Binding-site contacts:
Ligand atom CAV contacts residue LEU103 of chain 1.B at 3.6 Å (hydrophobic).
Ligand atom NAN contacts residue LEU103 of chain 1.B at 3.0 Å (h-bond).
Ligand atom C5 contacts residue LEU103 of chain 1.B at 3.5 Å (hydrophobic).
Ligand atom CAL contacts residue MET100 of chain 1.B at 3.3 Å (hydrophobic).
Ligand atom NAQ contacts residue ILE31 of chain 1.B at 3.8 Å.
Ligand atom N1 contacts residue LEU152 of chain 1.B at 3.7 Å.
Ligand atom CAI contacts residue GLY106 of chain 1.B at 3.7 Å.
Ligand atom NAN contacts residue GLU101 of chain 1.B at 3.5 Å (salt-bridge).
Ligand atom NAN contacts residue ALA52 of chain 1.B at 3.8 Å.
Ligand atom NAR contacts residue ILE31 of chain 1.B at 3.7 Å.
Ligand atom CAM contacts residue MET100 of chain 1.B at 3.5 Å (hydrophobic).
Ligand atom CAJ contacts residue TYR102 of chain 1.B at 3.5 Å (hydrophobic).
Ligand atom CA0 contacts residue ASN150 of chain 1.B at 3.8 Å.
Ligand atom NAN contacts residue TYR102 of chain 1.B at 3.6 Å.
Ligand atom C2 contacts residue CD1 of chain 1.J at 3.0 Å.
Ligand atom CAX contacts residue LEU152 of chain 1.B at 3.7 Å (hydrophobic).
Ligand atom CAL contacts residue VAL39 of chain 1.B at 3.9 Å (hydrophobic).
Ligand atom CAK contacts residue LEU152 of chain 1.B at 3.8 Å (hydrophobic).
Ligand atom CAH contacts residue ALA149 of chain 1.B at 3.4 Å (hydrophobic).
Ligand atom NAR contacts residue LEU103 of chain 1.B at 2.8 Å (h-bond).
Ligand atom N3 contacts residue CD1 of chain 1.J at 2.8 Å.
Ligand atom NAA contacts residue VAL39 of chain 1.B at 3.7 Å.
Ligand atom NAS contacts residue ALA52 of chain 1.B at 3.4 Å.
Ligand atom CAF contacts residue ALA149 of chain 1.B at 3.3 Å (hydrophobic).
Ligand atom NAQ contacts residue ASP110 of chain 1.B at 3.8 Å.
Ligand atom C4 contacts residue GLY106 of chain 1.B at 3.7 Å.
Ligand atom C6 contacts residue ILE31 of chain 1.B at 3.9 Å (hydrophobic).
Ligand atom N3 contacts residue ASP110 of chain 1.B at 3.1 Å (salt-bridge).
Ligand atom CAU contacts residue CD1 of chain 1.J at 3.4 Å.
Ligand atom C6 contacts residue LEU103 of chain 1.B at 3.4 Å (hydrophobic).
Ligand atom CAD contacts residue TYR102 of chain 1.B at 3.3 Å (hydrophobic).
Ligand atom C2 contacts residue ILE31 of chain 1.B at 3.9 Å (hydrophobic).
Ligand atom CAJ contacts residue LEU103 of chain 1.B at 3.0 Å (hydrophobic).
Ligand atom NAS contacts residue GLU101 of chain 1.B at 3.0 Å (salt-bridge).
Ligand atom CAH contacts residue LEU152 of chain 1.B at 3.7 Å (hydrophobic).
Ligand atom NAQ contacts residue CD1 of chain 1.J at 2.4 Å.
Ligand atom N3 contacts residue ILE31 of chain 1.B at 3.7 Å.
Ligand atom CAD contacts residue GLY104 of chain 1.B at 3.8 Å.
Ligand atom CAI contacts residue ASP110 of chain 1.B at 3.9 Å.
Ligand atom CAV contacts residue ILE31 of chain 1.B at 3.8 Å (hydrophobic).

The small molecule below binds the protein below.
Small molecule (SMILES): N#CCC1C=CC(=Nc2nc(Nc3cc(C4CC4)[nH]n3)c3ccccc3n2)C=C1

Sequence of chain 1.B:
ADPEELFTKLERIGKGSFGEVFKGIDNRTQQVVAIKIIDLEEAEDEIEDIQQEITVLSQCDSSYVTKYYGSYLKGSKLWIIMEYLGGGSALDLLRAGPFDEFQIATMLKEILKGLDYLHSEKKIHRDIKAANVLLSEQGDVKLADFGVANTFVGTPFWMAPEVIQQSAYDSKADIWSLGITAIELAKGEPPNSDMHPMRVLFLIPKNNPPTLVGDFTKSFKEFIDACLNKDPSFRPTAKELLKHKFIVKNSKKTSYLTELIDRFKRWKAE